The protein below binds the small molecule below.
Small molecule (SMILES): Cc1nn(C)cc1S(=O)(=O)NC(=O)c1ccc(-n2ccc(OCC(C)(C)C(F)(F)F)n2)nc1N1C[C@@H](C)CC1(C)C

Binding-site contacts:
Ligand atom S contacts residue SER18 of chain 1.A at 4.2 Å.
Ligand atom C12 contacts residue MET1104 of chain 1.A at 4.3 Å (hydrophobic).
Ligand atom N1 contacts residue ARG1101 of chain 1.A at 4.2 Å.
Ligand atom C15 contacts residue MET1104 of chain 1.A at 3.7 Å (hydrophobic).
Ligand atom C5 contacts residue ARG1101 of chain 1.A at 3.8 Å.
Ligand atom O2 contacts residue TRP1097 of chain 1.A at 3.9 Å.
Ligand atom C22 contacts residue ARG21 of chain 1.A at 3.6 Å.
Ligand atom O2 contacts residue ARG1101 of chain 1.A at 3.4 Å (salt-bridge).
Ligand atom C23 contacts residue LEU24 of chain 1.A at 3.8 Å (hydrophobic).
Ligand atom C15 contacts residue ILE1108 of chain 1.A at 4.1 Å (hydrophobic).
Ligand atom C8 contacts residue ARG1101 of chain 1.A at 3.8 Å.
Ligand atom C21 contacts residue ARG21 of chain 1.A at 3.5 Å.
Ligand atom F contacts residue ILE132 of chain 1.A at 3.5 Å.
Ligand atom O1 contacts residue ARG1101 of chain 1.A at 3.5 Å (salt-bridge).
Ligand atom C18 contacts residue ARG1101 of chain 1.A at 3.6 Å.
Ligand atom C15 contacts residue VAL1107 of chain 1.A at 3.6 Å (hydrophobic).
Ligand atom O1 contacts residue TRP1097 of chain 1.A at 3.3 Å.
Ligand atom C9 contacts residue ARG1101 of chain 1.A at 4.2 Å.
Ligand atom O2 contacts residue SER18 of chain 1.A at 3.6 Å (h-bond).
Ligand atom C23 contacts residue TRP1097 of chain 1.A at 3.8 Å (hydrophobic).
Ligand atom C11 contacts residue MET1104 of chain 1.A at 4.1 Å (hydrophobic).
Ligand atom C20 contacts residue ARG21 of chain 1.A at 4.1 Å.
Ligand atom N4 contacts residue ARG1101 of chain 1.A at 3.9 Å.
Ligand atom C20 contacts residue TRP1097 of chain 1.A at 3.7 Å (hydrophobic).
Ligand atom C contacts residue TRP1097 of chain 1.A at 4.1 Å (hydrophobic).
Ligand atom C8 contacts residue MET1104 of chain 1.A at 4.2 Å (hydrophobic).
Ligand atom C7 contacts residue ARG1101 of chain 1.A at 3.3 Å.
Ligand atom N3 contacts residue MET1104 of chain 1.A at 3.8 Å.
Ligand atom C6 contacts residue ARG1101 of chain 1.A at 3.3 Å.
Ligand atom O3 contacts residue SER18 of chain 1.A at 3.9 Å.
Ligand atom C23 contacts residue TYR1031 of chain 1.A at 3.7 Å (hydrophobic).
Ligand atom O3 contacts residue ARG21 of chain 1.A at 3.4 Å (salt-bridge).
Ligand atom N5 contacts residue ARG21 of chain 1.A at 3.9 Å.
Ligand atom N5 contacts residue TRP1097 of chain 1.A at 3.9 Å.
Ligand atom N6 contacts residue ARG21 of chain 1.A at 3.8 Å.
Ligand atom F2 contacts residue MET1104 of chain 1.A at 3.9 Å.
Ligand atom C19 contacts residue ARG21 of chain 1.A at 3.9 Å.
Ligand atom C11 contacts residue ILE1108 of chain 1.A at 4.1 Å (hydrophobic).
Ligand atom C13 contacts residue MET1104 of chain 1.A at 3.6 Å (hydrophobic).
Ligand atom C25 contacts residue ILE1105 of chain 1.A at 4.0 Å (hydrophobic).

Sequence of chain 1.A:
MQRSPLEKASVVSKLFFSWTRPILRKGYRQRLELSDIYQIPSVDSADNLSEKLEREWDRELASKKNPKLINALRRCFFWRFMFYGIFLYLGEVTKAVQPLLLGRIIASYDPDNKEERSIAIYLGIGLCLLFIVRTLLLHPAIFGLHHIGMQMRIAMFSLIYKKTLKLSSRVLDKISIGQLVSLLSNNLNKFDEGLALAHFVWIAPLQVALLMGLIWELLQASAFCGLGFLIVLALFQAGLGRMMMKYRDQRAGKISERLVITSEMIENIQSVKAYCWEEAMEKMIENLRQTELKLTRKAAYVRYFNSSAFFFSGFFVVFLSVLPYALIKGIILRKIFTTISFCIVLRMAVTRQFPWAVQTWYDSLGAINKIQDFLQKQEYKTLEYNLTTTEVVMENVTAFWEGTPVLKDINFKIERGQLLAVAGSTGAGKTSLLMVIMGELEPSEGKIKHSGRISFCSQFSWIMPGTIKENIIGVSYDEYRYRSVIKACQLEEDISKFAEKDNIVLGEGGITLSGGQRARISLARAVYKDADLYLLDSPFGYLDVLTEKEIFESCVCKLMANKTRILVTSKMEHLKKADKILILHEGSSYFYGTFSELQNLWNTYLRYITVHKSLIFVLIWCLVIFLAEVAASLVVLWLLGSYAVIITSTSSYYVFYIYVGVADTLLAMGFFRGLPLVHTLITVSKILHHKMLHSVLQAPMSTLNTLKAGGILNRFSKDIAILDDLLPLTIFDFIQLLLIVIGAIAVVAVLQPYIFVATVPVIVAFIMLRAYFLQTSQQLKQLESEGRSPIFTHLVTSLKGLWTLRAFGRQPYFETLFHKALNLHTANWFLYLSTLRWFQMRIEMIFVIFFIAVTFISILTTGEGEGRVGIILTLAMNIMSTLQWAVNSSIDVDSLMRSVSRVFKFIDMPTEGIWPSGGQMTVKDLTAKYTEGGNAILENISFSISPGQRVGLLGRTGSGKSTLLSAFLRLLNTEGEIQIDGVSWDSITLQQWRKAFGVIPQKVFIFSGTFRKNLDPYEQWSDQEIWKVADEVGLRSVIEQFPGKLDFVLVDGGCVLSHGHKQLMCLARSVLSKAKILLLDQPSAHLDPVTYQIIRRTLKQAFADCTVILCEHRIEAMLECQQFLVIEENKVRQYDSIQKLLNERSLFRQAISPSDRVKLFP